The protein below binds the small molecule below.
Small molecule (SMILES): CC(=O)N[C@@H]1[C@@H](O)[C@H](O)[C@@H](CO)O[C@H]1O

Sequence of chain 1.F:
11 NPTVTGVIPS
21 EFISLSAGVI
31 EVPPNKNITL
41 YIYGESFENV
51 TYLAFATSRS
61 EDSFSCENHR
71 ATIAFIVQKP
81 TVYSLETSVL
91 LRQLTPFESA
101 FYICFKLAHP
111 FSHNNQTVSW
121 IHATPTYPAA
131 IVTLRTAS

Binding-site contacts:
Ligand atom O6 contacts residue ASN37 of chain 1.F at 4.4 Å.
Ligand atom O6 contacts residue SER88 of chain 1.F at 4.5 Å.
Ligand atom C7 contacts residue ASN37 of chain 1.F at 2.9 Å.
Ligand atom C8 contacts residue LEU90 of chain 1.F at 3.8 Å (hydrophobic).
Ligand atom O5 contacts residue ASN37 of chain 1.F at 2.5 Å (h-bond).
Ligand atom C8 contacts residue ASN35 of chain 1.F at 4.3 Å.
Ligand atom N2 contacts residue ASN37 of chain 1.F at 2.6 Å (h-bond).
Ligand atom O7 contacts residue ASN37 of chain 1.F at 2.9 Å (h-bond).
Ligand atom C3 contacts residue ASN37 of chain 1.F at 3.7 Å.
Ligand atom C4 contacts residue ASN37 of chain 1.F at 4.2 Å.
Ligand atom C8 contacts residue ASN37 of chain 1.F at 4.0 Å.
Ligand atom N2 contacts residue LEU90 of chain 1.F at 4.0 Å.
Ligand atom C2 contacts residue ASN37 of chain 1.F at 2.3 Å.
Ligand atom C1 contacts residue ASN37 of chain 1.F at 1.4 Å.
Ligand atom C7 contacts residue LEU90 of chain 1.F at 4.3 Å (hydrophobic).
Ligand atom C5 contacts residue ASN37 of chain 1.F at 3.7 Å.